Binding-site contacts:
Ligand atom N2 contacts residue ASN265 of chain 1.D at 2.7 Å (h-bond).
Ligand atom C2 contacts residue GLN263 of chain 1.D at 3.7 Å.
Ligand atom C8 contacts residue ASN301 of chain 1.D at 3.5 Å.
Ligand atom C1 contacts residue ARG412 of chain 1.D at 4.2 Å.
Ligand atom C6 contacts residue ASN265 of chain 1.D at 4.4 Å.
Ligand atom C7 contacts residue SER303 of chain 1.D at 4.4 Å.
Ligand atom C7 contacts residue GLN263 of chain 1.D at 4.3 Å.
Ligand atom O5 contacts residue ARG412 of chain 1.D at 3.0 Å (salt-bridge).
Ligand atom C8 contacts residue VAL302 of chain 1.D at 3.6 Å (hydrophobic).
Ligand atom O5 contacts residue ASN265 of chain 1.D at 2.0 Å (h-bond).
Ligand atom C7 contacts residue ASN301 of chain 1.D at 4.4 Å.
Ligand atom C3 contacts residue ASN265 of chain 1.D at 3.5 Å.
Ligand atom C2 contacts residue ASN265 of chain 1.D at 2.2 Å.
Ligand atom C8 contacts residue SER303 of chain 1.D at 3.3 Å.
Ligand atom O6 contacts residue ARG412 of chain 1.D at 2.5 Å (salt-bridge).
Ligand atom O3 contacts residue GLN263 of chain 1.D at 4.3 Å.
Ligand atom C8 contacts residue GLN263 of chain 1.D at 3.7 Å.
Ligand atom C5 contacts residue ARG412 of chain 1.D at 3.7 Å.
Ligand atom C1 contacts residue GLN263 of chain 1.D at 3.7 Å.
Ligand atom N2 contacts residue GLN263 of chain 1.D at 3.4 Å (h-bond).
Ligand atom C1 contacts residue ASN265 of chain 1.D at 1.4 Å.
Ligand atom C8 contacts residue ASN265 of chain 1.D at 3.5 Å.
Ligand atom C4 contacts residue ASN265 of chain 1.D at 3.9 Å.
Ligand atom C6 contacts residue ARG412 of chain 1.D at 3.3 Å.
Ligand atom C5 contacts residue ASN265 of chain 1.D at 3.3 Å.
Ligand atom C3 contacts residue GLN263 of chain 1.D at 3.6 Å.
Ligand atom C7 contacts residue ASN265 of chain 1.D at 3.6 Å.
Ligand atom O7 contacts residue SER303 of chain 1.D at 4.4 Å.

Sequence of chain 1.D:
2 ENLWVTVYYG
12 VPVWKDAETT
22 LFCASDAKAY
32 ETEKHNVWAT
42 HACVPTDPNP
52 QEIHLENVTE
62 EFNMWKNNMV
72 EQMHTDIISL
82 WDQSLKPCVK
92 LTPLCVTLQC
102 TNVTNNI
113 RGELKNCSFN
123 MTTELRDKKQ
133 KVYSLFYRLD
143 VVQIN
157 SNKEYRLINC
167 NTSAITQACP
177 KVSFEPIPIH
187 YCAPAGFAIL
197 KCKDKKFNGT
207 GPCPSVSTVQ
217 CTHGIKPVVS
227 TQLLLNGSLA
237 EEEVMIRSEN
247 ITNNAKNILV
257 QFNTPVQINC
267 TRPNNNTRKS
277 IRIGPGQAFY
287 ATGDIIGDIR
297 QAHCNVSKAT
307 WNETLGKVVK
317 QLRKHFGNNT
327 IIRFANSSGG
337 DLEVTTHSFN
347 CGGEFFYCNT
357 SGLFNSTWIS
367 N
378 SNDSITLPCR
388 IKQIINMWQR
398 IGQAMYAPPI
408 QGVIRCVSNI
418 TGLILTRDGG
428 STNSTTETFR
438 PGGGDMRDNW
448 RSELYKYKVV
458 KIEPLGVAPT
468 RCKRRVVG

The small molecule below binds the protein below.
Small molecule (SMILES): CC(=O)N[C@H]1[C@H](O[C@H]2[C@H](O)[C@@H](NC(C)=O)CO[C@@H]2CO)O[C@H](CO)[C@@H](O[C@@H]2O[C@H](CO)[C@@H](O)[C@H](O)[C@@H]2O)[C@@H]1O